Sequence of chain 1.H:
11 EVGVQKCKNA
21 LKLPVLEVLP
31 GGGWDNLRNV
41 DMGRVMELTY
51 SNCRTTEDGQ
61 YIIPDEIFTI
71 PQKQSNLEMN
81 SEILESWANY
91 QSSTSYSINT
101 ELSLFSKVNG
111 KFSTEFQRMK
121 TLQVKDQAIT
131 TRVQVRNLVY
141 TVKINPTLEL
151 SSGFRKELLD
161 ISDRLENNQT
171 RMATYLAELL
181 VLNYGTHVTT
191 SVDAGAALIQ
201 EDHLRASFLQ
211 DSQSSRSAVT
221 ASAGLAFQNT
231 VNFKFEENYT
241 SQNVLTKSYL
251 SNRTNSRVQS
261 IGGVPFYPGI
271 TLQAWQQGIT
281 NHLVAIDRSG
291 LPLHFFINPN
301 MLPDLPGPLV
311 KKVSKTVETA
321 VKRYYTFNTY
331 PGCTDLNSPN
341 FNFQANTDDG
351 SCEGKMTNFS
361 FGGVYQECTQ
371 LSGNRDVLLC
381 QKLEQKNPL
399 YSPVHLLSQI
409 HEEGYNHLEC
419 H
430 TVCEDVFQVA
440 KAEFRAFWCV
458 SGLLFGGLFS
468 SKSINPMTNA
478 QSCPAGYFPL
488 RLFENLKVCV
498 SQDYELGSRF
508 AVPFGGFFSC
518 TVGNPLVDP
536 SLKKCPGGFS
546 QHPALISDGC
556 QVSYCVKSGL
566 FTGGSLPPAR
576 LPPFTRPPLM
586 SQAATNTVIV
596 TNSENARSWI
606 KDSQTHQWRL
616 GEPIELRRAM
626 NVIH

Sequence of chain 1.G:
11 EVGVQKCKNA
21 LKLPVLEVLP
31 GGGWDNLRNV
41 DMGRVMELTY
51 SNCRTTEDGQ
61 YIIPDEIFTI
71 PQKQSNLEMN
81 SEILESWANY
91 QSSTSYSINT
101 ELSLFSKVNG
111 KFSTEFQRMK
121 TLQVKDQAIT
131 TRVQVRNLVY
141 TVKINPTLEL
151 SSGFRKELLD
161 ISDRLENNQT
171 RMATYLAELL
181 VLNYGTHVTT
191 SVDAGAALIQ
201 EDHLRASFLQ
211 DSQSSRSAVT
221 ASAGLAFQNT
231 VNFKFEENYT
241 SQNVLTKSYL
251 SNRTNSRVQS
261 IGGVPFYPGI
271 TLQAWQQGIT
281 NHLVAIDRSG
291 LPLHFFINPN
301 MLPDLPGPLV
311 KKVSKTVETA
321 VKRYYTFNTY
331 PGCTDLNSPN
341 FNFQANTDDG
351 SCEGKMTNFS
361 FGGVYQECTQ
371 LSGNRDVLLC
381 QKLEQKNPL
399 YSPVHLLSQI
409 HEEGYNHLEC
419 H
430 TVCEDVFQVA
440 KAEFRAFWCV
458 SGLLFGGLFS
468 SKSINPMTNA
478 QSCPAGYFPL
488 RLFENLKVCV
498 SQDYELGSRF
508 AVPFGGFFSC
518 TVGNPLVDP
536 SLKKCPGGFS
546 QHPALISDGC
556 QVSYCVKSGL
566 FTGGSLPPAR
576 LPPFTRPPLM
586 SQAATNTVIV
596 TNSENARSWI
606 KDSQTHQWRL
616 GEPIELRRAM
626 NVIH

Binding-site contacts:
Ligand atom C8 contacts residue CYS418 of chain 1.H at 3.7 Å (hydrophobic).
Ligand atom C4 contacts residue ASN168 of chain 1.G at 4.3 Å.
Ligand atom C2 contacts residue ASN168 of chain 1.G at 2.5 Å.
Ligand atom C3 contacts residue ASN168 of chain 1.G at 3.8 Å.
Ligand atom C8 contacts residue THR590 of chain 1.G at 4.5 Å.
Ligand atom N2 contacts residue ASN168 of chain 1.G at 2.9 Å (h-bond).
Ligand atom C8 contacts residue ASN168 of chain 1.G at 4.4 Å.
Ligand atom O7 contacts residue THR590 of chain 1.G at 4.0 Å.
Ligand atom O5 contacts residue ASN168 of chain 1.G at 2.4 Å (h-bond).
Ligand atom C2 contacts residue GLN587 of chain 1.G at 4.5 Å.
Ligand atom O6 contacts residue GLN587 of chain 1.G at 4.4 Å.
Ligand atom C7 contacts residue ASN168 of chain 1.G at 3.3 Å.
Ligand atom O7 contacts residue GLN587 of chain 1.G at 3.8 Å.
Ligand atom C1 contacts residue ASN168 of chain 1.G at 1.4 Å.
Ligand atom C7 contacts residue THR590 of chain 1.G at 4.4 Å.
Ligand atom C5 contacts residue ASN168 of chain 1.G at 3.7 Å.
Ligand atom O7 contacts residue ASN168 of chain 1.G at 3.5 Å (h-bond).

A protein and the small-molecule ligand that binds it are described below.
Small molecule (SMILES): CC(=O)N[C@H]1[C@H](O[C@H]2[C@H](O)[C@@H](NC(C)=O)CO[C@@H]2CO)O[C@H](CO)[C@@H](O)[C@@H]1O